A small-molecule ligand and the protein it binds are described below.
Small molecule (SMILES): CC(=O)N[C@H]1[C@H](O[C@H]2[C@H](O)[C@@H](NC(C)=O)CO[C@@H]2CO)O[C@H](CO)[C@@H](O[C@@H]2O[C@H](CO)[C@@H](O)[C@H](O[C@H]3O[C@H](CO)[C@@H](O)[C@H](O)[C@@H]3O[C@H]3O[C@H](CO)[C@@H](O)[C@H](O)[C@@H]3O[C@H]3O[C@H](CO)[C@@H](O)[C@H](O)[C@@H]3O)[C@@H]2O)[C@@H]1O

Sequence of chain 3.C:
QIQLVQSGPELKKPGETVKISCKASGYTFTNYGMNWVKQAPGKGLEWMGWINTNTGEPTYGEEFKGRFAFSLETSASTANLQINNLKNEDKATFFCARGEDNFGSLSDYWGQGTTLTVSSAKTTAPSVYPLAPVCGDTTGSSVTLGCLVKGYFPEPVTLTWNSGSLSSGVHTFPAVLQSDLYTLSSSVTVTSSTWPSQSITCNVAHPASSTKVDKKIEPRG

Sequence of chain 1.A:
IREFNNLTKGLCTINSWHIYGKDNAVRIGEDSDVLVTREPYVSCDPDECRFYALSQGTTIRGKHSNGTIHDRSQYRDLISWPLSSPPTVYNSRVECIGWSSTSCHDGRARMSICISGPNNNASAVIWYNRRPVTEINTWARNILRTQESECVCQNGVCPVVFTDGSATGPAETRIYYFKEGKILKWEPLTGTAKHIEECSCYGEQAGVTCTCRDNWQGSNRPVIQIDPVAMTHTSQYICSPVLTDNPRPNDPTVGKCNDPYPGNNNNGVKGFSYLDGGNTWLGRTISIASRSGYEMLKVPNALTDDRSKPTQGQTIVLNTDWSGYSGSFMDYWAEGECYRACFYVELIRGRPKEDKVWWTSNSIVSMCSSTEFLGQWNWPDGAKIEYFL

Sequence of chain 3.A:
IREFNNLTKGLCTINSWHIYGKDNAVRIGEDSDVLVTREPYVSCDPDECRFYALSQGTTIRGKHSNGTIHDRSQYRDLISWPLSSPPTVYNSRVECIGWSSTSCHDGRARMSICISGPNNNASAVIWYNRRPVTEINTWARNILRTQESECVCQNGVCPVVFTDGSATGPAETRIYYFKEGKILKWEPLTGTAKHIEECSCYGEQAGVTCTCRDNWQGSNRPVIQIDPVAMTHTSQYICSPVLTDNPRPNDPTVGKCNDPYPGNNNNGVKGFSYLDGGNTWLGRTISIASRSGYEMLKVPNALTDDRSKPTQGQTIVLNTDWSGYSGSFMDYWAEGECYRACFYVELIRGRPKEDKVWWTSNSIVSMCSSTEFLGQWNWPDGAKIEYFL

Binding-site contacts:
Ligand atom O6 contacts residue VAL242 of chain 3.A at 3.6 Å.
Ligand atom C7 contacts residue ASN121 of chain 1.A at 3.3 Å.
Ligand atom O5 contacts residue GLY313 of chain 3.A at 3.6 Å.
Ligand atom O5 contacts residue ASN121 of chain 1.A at 2.5 Å (h-bond).
Ligand atom C3 contacts residue GLU295 of chain 3.A at 3.1 Å.
Ligand atom O5 contacts residue ASP251 of chain 3.A at 3.1 Å (salt-bridge).
Ligand atom C3 contacts residue ASP251 of chain 3.A at 3.5 Å.
Ligand atom C6 contacts residue LEU374 of chain 3.A at 3.3 Å (hydrophobic).
Ligand atom O6 contacts residue LYS309 of chain 3.A at 3.2 Å (salt-bridge).
Ligand atom C6 contacts residue ILE286 of chain 3.A at 3.5 Å (hydrophobic).
Ligand atom O3 contacts residue GLN312 of chain 3.A at 3.5 Å.
Ligand atom O2 contacts residue ASN250 of chain 3.A at 3.1 Å (h-bond).
Ligand atom O5 contacts residue GLY375 of chain 3.A at 3.4 Å.
Ligand atom O5 contacts residue GLN376 of chain 3.A at 3.4 Å (h-bond).
Ligand atom O6 contacts residue ILE286 of chain 3.A at 3.0 Å (h-bond).
Ligand atom C1 contacts residue ASN121 of chain 1.A at 1.5 Å.
Ligand atom N2 contacts residue ASN121 of chain 1.A at 2.7 Å (h-bond).
Ligand atom C3 contacts residue GLY313 of chain 3.A at 3.4 Å.
Ligand atom O3 contacts residue ARG284 of chain 3.A at 2.6 Å (salt-bridge).
Ligand atom O4 contacts residue GLU295 of chain 3.A at 2.8 Å (salt-bridge).
Ligand atom O4 contacts residue ILE288 of chain 3.A at 3.6 Å.
Ligand atom O6 contacts residue ASP251 of chain 3.A at 2.9 Å (salt-bridge).
Ligand atom C8 contacts residue ASN120 of chain 1.A at 3.6 Å.
Ligand atom C8 contacts residue PHE373 of chain 3.A at 3.4 Å (hydrophobic).
Ligand atom O4 contacts residue ASP251 of chain 3.A at 3.1 Å (salt-bridge).
Ligand atom O4 contacts residue ARG284 of chain 3.A at 3.5 Å (salt-bridge).
Ligand atom O7 contacts residue ASN121 of chain 1.A at 3.4 Å (h-bond).
Ligand atom O3 contacts residue GLY313 of chain 3.A at 3.1 Å (h-bond).
Ligand atom O4 contacts residue LYS309 of chain 3.A at 3.5 Å (salt-bridge).
Ligand atom O4 contacts residue ARG248 of chain 3.A at 3.0 Å (salt-bridge).
Ligand atom C6 contacts residue PRO310 of chain 3.A at 3.4 Å (hydrophobic).
Ligand atom C2 contacts residue ASN121 of chain 1.A at 2.4 Å.
Ligand atom O3 contacts residue ASN250 of chain 3.A at 2.9 Å.
Ligand atom C6 contacts residue THR311 of chain 3.A at 3.6 Å.
Ligand atom O6 contacts residue GLN376 of chain 3.A at 3.0 Å.
Ligand atom O3 contacts residue ASP251 of chain 3.A at 2.9 Å (salt-bridge).
Ligand atom C8 contacts residue GLN312 of chain 3.A at 3.6 Å.
Ligand atom C4 contacts residue GLU295 of chain 3.A at 3.6 Å.
Ligand atom O3 contacts residue GLU295 of chain 3.A at 2.7 Å (salt-bridge).
Ligand atom O2 contacts residue GLY313 of chain 3.A at 3.3 Å.